Binding-site contacts:
Ligand atom N6 contacts residue ILE29 of chain 1.J at 3.1 Å (h-bond).
Ligand atom C8 contacts residue TYR75 of chain 1.J at 3.3 Å (hydrophobic).
Ligand atom N6 contacts residue SER51 of chain 1.J at 2.9 Å (h-bond).
Ligand atom C5' contacts residue GLY54 of chain 1.I at 3.3 Å.
Ligand atom OP1 contacts residue ARG78 of chain 1.J at 2.7 Å (salt-bridge).
Ligand atom N7 contacts residue GLY52 of chain 1.I at 3.0 Å (h-bond).
Ligand atom N9 contacts residue GLY52 of chain 1.I at 3.4 Å (h-bond).
Ligand atom N1 contacts residue ILE29 of chain 1.I at 3.3 Å (h-bond).
Ligand atom N3 contacts residue ARG53 of chain 1.I at 3.5 Å.
Ligand atom O4' contacts residue PRO55 of chain 1.J at 3.5 Å (h-bond).
Ligand atom OP2 contacts residue ARG53 of chain 1.J at 3.1 Å.
Ligand atom N9 contacts residue GLY52 of chain 1.J at 3.5 Å (h-bond).
Ligand atom O4' contacts residue PRO55 of chain 1.I at 3.2 Å (h-bond).
Ligand atom O2' contacts residue ARG78 of chain 1.J at 3.4 Å (salt-bridge).
Ligand atom N3 contacts residue ARG53 of chain 1.J at 3.5 Å.
Ligand atom O4' contacts residue GLY54 of chain 1.J at 3.1 Å (h-bond).
Ligand atom O4' contacts residue GLY54 of chain 1.I at 3.0 Å.
Ligand atom N7 contacts residue TYR75 of chain 1.I at 3.4 Å (h-bond).
Ligand atom OP2 contacts residue ILE56 of chain 1.I at 3.0 Å (h-bond).
Ligand atom C8 contacts residue GLY52 of chain 1.I at 3.1 Å.
Ligand atom N7 contacts residue ARG78 of chain 1.I at 3.6 Å (salt-bridge).
Ligand atom OP2 contacts residue PRO55 of chain 1.I at 3.1 Å.
Ligand atom N6 contacts residue SER51 of chain 1.I at 2.7 Å (h-bond).
Ligand atom OP1 contacts residue ILE56 of chain 1.J at 3.1 Å (h-bond).
Ligand atom O2' contacts residue PRO77 of chain 1.I at 3.4 Å.
Ligand atom C8 contacts residue TYR75 of chain 1.I at 3.1 Å (hydrophobic).
Ligand atom O3' contacts residue ILE56 of chain 1.J at 3.5 Å.
Ligand atom OP2 contacts residue ARG78 of chain 1.I at 2.8 Å (salt-bridge).
Ligand atom C8 contacts residue GLY52 of chain 1.J at 3.1 Å.
Ligand atom O2' contacts residue PRO77 of chain 1.J at 3.5 Å.
Ligand atom O2' contacts residue ARG78 of chain 1.I at 3.5 Å (salt-bridge).
Ligand atom C2 contacts residue ARG53 of chain 1.I at 3.4 Å.
Ligand atom O3' contacts residue ILE56 of chain 1.I at 3.3 Å.
Ligand atom N7 contacts residue GLY52 of chain 1.J at 3.1 Å (h-bond).
Ligand atom N6 contacts residue ILE29 of chain 1.I at 2.8 Å (h-bond).
Ligand atom N1 contacts residue ILE29 of chain 1.J at 3.5 Å (h-bond).
Ligand atom C4' contacts residue GLY54 of chain 1.I at 3.2 Å.
Ligand atom OP2 contacts residue ARG53 of chain 1.I at 3.4 Å (salt-bridge).
Ligand atom C2 contacts residue ARG53 of chain 1.J at 3.3 Å.
Ligand atom OP1 contacts residue PRO55 of chain 1.J at 3.2 Å.

Sequence of chain 1.J:
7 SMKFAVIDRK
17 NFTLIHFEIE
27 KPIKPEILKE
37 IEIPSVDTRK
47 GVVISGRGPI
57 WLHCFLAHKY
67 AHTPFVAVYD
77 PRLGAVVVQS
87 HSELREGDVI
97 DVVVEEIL

Sequence of chain 1.I:
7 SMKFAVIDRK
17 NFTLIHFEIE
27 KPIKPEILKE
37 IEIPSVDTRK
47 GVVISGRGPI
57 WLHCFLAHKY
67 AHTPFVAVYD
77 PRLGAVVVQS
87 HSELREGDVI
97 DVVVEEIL

A protein and the small-molecule ligand that binds it are described below.
Small molecule (SMILES): Nc1ncnc2c1ncn2[C@@H]1O[C@@H]2CO[P](=O)(O)O[C@H]3[C@@H](O)[C@H](n4cnc5c(N)ncnc54)O[C@@H]3CO[P](=O)(O)O[C@H]3[C@@H](O)[C@H](n4cnc5c(N)ncnc54)O[C@@H]3CO[P](=O)(O)O[C@H]3[C@@H](O)[C@H](n4cnc5c(N)ncnc54)O[C@@H]3CO[P](=O)(O)O[C@H]2[C@H]1O